This protein binds this small molecule.
Small molecule (SMILES): COC(=O)N(CC(=O)O)Cc1cccc(OCc2nc(-c3ccc(Cl)cc3)oc2C)c1

Sequence of chain 1.A:
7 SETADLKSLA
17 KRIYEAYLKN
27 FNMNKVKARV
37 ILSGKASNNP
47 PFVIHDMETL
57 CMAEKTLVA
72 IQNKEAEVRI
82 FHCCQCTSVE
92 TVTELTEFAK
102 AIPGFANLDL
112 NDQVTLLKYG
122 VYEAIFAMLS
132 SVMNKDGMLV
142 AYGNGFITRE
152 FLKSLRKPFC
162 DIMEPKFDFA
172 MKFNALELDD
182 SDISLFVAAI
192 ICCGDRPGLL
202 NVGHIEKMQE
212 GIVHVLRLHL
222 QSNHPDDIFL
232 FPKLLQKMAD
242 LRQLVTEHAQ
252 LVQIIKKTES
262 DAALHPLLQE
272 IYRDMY

Binding-site contacts:
Ligand atom O15 contacts residue CYS85 of chain 1.A at 3.5 Å (h-bond).
Ligand atom C22 contacts residue HIS249 of chain 1.A at 3.8 Å.
Ligand atom C17 contacts residue LEU130 of chain 1.A at 3.8 Å (hydrophobic).
Ligand atom C24 contacts residue CYS85 of chain 1.A at 3.7 Å (hydrophobic).
Ligand atom C21 contacts residue CYS85 of chain 1.A at 3.8 Å (hydrophobic).
Ligand atom C28 contacts residue HIS249 of chain 1.A at 3.6 Å.
Ligand atom C8 contacts residue CYS84 of chain 1.A at 3.6 Å (hydrophobic).
Ligand atom O26 contacts residue LEU269 of chain 1.A at 3.3 Å.
Ligand atom O6 contacts residue ILE81 of chain 1.A at 3.9 Å.
Ligand atom O27 contacts residue HIS249 of chain 1.A at 2.9 Å (h-bond).
Ligand atom O26 contacts residue SER89 of chain 1.A at 2.6 Å (h-bond).
Ligand atom C24 contacts residue SER89 of chain 1.A at 3.5 Å.
Ligand atom C25 contacts residue TYR123 of chain 1.A at 3.4 Å (hydrophobic).
Ligand atom O27 contacts residue TYR123 of chain 1.A at 3.3 Å (h-bond).
Ligand atom C7 contacts residue CYS84 of chain 1.A at 3.8 Å (hydrophobic).
Ligand atom C2 contacts residue CYS85 of chain 1.A at 3.3 Å (hydrophobic).
Ligand atom C10 contacts residue CYS84 of chain 1.A at 3.8 Å (hydrophobic).
Ligand atom O27 contacts residue TYR273 of chain 1.A at 3.2 Å (h-bond).
Ligand atom N4 contacts residue VAL141 of chain 1.A at 3.3 Å.
Ligand atom C3 contacts residue CYS85 of chain 1.A at 3.7 Å (hydrophobic).
Ligand atom N23 contacts residue HIS249 of chain 1.A at 3.8 Å.
Ligand atom C31 contacts residue PHE82 of chain 1.A at 3.8 Å (hydrophobic).
Ligand atom O26 contacts residue TYR123 of chain 1.A at 2.7 Å (h-bond).
Ligand atom C19 contacts residue ILE126 of chain 1.A at 3.7 Å (hydrophobic).
Ligand atom C3 contacts residue VAL141 of chain 1.A at 3.7 Å (hydrophobic).
Ligand atom O6 contacts residue CYS85 of chain 1.A at 3.9 Å.
Ligand atom O30 contacts residue CYS85 of chain 1.A at 3.4 Å.
Ligand atom C22 contacts residue PHE127 of chain 1.A at 3.6 Å (hydrophobic).
Ligand atom C5 contacts residue VAL141 of chain 1.A at 3.6 Å (hydrophobic).
Ligand atom C18 contacts residue ILE126 of chain 1.A at 3.9 Å (hydrophobic).
Ligand atom C14 contacts residue MET139 of chain 1.A at 3.8 Å (hydrophobic).
Ligand atom C9 contacts residue CYS84 of chain 1.A at 3.7 Å (hydrophobic).
Ligand atom C12 contacts residue VAL141 of chain 1.A at 3.5 Å (hydrophobic).
Ligand atom C28 contacts residue CYS85 of chain 1.A at 3.9 Å (hydrophobic).
Ligand atom O29 contacts residue HIS249 of chain 1.A at 3.1 Å.
Ligand atom O29 contacts residue ILE163 of chain 1.A at 3.2 Å.
Ligand atom C1 contacts residue CYS85 of chain 1.A at 3.1 Å (hydrophobic).
Ligand atom C31 contacts residue VAL253 of chain 1.A at 3.8 Å (hydrophobic).
Ligand atom C25 contacts residue SER89 of chain 1.A at 3.4 Å.
Ligand atom C1 contacts residue MET164 of chain 1.A at 3.9 Å (hydrophobic).